Binding-site contacts:
Ligand atom C2 contacts residue ASN154 of chain 5.A at 2.5 Å.
Ligand atom O7 contacts residue ASN154 of chain 5.A at 3.8 Å.
Ligand atom O5 contacts residue ASN154 of chain 5.A at 2.4 Å (h-bond).
Ligand atom C1 contacts residue SER156 of chain 5.A at 4.3 Å.
Ligand atom C7 contacts residue ASN154 of chain 5.A at 3.5 Å.
Ligand atom C3 contacts residue ASN154 of chain 5.A at 3.8 Å.
Ligand atom C8 contacts residue ASN154 of chain 5.A at 4.2 Å.
Ligand atom C5 contacts residue ASN154 of chain 5.A at 3.7 Å.
Ligand atom N2 contacts residue ASN154 of chain 5.A at 2.9 Å (h-bond).
Ligand atom C1 contacts residue ASN154 of chain 5.A at 1.4 Å.
Ligand atom C4 contacts residue ASN154 of chain 5.A at 4.2 Å.

This small molecule binds to this protein.
Small molecule (SMILES): CC(=O)N[C@@H]1[C@@H](O)[C@H](O)[C@@H](CO)O[C@H]1O

Sequence of chain 5.A:
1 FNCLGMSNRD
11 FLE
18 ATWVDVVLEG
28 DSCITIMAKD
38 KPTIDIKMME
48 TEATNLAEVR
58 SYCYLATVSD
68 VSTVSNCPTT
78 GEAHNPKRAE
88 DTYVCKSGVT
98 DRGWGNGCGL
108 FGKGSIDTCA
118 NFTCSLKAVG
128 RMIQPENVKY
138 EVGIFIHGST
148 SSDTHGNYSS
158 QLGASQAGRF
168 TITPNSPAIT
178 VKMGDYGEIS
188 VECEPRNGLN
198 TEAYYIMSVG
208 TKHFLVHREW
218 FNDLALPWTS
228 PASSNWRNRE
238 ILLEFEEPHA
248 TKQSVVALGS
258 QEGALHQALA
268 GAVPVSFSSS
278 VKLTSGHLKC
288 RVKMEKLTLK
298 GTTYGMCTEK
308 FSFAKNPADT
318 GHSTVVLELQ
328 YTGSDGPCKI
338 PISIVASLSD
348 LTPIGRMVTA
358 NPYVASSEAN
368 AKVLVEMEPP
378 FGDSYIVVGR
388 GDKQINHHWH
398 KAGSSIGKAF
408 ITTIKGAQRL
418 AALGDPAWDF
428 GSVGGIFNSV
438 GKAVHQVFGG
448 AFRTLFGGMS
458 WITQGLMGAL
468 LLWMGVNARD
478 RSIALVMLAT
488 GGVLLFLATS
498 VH